Sequence of chain 1.A:
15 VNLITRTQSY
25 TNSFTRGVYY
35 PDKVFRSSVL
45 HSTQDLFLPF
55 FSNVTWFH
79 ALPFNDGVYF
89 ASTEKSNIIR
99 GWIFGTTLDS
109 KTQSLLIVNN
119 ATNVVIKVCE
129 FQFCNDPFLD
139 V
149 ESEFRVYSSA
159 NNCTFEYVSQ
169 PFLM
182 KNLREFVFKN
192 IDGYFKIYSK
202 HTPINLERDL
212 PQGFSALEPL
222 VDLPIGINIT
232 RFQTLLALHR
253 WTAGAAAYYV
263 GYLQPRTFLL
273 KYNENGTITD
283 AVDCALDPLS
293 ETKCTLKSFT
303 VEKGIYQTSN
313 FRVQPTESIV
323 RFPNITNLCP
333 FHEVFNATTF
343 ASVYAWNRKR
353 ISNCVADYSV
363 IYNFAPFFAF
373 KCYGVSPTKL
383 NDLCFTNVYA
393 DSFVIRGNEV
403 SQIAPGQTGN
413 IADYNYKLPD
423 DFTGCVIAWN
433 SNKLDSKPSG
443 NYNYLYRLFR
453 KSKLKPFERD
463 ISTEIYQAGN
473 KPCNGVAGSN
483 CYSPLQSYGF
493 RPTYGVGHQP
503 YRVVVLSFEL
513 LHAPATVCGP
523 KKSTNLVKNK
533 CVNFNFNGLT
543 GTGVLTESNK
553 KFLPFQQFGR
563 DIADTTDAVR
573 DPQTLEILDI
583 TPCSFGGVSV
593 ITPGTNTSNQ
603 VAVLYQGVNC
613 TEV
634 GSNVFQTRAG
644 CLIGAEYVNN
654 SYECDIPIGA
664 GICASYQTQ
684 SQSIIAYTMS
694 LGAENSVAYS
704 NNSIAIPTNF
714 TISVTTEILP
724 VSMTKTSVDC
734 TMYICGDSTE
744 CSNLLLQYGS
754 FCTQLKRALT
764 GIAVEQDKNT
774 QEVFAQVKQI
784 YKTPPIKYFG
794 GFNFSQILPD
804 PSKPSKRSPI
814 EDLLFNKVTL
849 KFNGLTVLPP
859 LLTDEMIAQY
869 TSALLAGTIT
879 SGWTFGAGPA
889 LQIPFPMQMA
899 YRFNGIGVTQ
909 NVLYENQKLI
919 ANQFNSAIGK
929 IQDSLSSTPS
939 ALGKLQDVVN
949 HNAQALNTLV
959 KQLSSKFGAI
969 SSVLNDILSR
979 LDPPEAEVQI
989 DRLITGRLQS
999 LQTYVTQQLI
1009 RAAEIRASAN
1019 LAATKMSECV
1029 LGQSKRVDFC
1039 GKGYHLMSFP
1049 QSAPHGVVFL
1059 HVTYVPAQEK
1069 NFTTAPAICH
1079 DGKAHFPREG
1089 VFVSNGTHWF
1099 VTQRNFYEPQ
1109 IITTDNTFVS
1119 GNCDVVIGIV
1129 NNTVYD

Binding-site contacts:
Ligand atom C1 contacts residue THR104 of chain 1.A at 4.2 Å.
Ligand atom N2 contacts residue ASN229 of chain 1.A at 2.9 Å (h-bond).
Ligand atom O5 contacts residue ASN229 of chain 1.A at 2.3 Å (h-bond).
Ligand atom C3 contacts residue ASN229 of chain 1.A at 3.8 Å.
Ligand atom C5 contacts residue ASN229 of chain 1.A at 3.7 Å.
Ligand atom O6 contacts residue THR104 of chain 1.A at 3.5 Å.
Ligand atom C8 contacts residue ASN229 of chain 1.A at 3.7 Å.
Ligand atom O7 contacts residue ASN229 of chain 1.A at 3.4 Å.
Ligand atom O5 contacts residue THR231 of chain 1.A at 4.3 Å.
Ligand atom C4 contacts residue ASN229 of chain 1.A at 4.2 Å.
Ligand atom C7 contacts residue ASN229 of chain 1.A at 3.2 Å.
Ligand atom C2 contacts residue ASN229 of chain 1.A at 2.4 Å.
Ligand atom O6 contacts residue ASN229 of chain 1.A at 4.5 Å.
Ligand atom O5 contacts residue THR104 of chain 1.A at 3.9 Å.
Ligand atom C1 contacts residue ASN229 of chain 1.A at 1.4 Å.

This protein binds this small molecule.
Small molecule (SMILES): CC(=O)N[C@@H]1[C@@H](O)[C@H](O)[C@@H](CO)O[C@H]1O